Sequence of chain 1.E:
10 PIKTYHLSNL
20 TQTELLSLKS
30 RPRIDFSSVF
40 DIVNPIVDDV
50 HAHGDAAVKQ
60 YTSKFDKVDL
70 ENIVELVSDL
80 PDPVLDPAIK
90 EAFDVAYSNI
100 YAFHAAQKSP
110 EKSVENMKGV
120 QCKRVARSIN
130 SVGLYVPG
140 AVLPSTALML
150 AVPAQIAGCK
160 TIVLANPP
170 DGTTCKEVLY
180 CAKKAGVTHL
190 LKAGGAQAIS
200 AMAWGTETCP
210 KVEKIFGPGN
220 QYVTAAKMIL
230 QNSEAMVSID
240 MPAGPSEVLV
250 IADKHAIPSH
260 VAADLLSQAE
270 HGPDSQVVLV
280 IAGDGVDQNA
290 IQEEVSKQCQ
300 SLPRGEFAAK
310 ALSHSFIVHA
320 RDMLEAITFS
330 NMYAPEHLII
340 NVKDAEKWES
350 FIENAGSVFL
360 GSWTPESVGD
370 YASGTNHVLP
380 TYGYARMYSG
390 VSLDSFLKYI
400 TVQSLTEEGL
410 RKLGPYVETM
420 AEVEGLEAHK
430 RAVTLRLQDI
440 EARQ

Binding-site contacts:
Ligand atom O contacts residue HIS336 of chain 1.E at 3.1 Å.
Ligand atom N contacts residue SER245 of chain 1.E at 3.8 Å.
Ligand atom ND1 contacts residue HIS270 of chain 1.E at 3.1 Å (h-bond).
Ligand atom ND1 contacts residue ASP369 of chain 1.E at 2.9 Å (salt-bridge).
Ligand atom CB contacts residue HIS376 of chain 1.E at 3.4 Å.
Ligand atom O contacts residue HIS376 of chain 1.E at 2.6 Å (h-bond).
Ligand atom NE2 contacts residue GLU423 of chain 1.F at 2.8 Å (salt-bridge).
Ligand atom NE2 contacts residue SER144 of chain 1.E at 3.5 Å (h-bond).
Ligand atom CE1 contacts residue LEU425 of chain 1.F at 3.7 Å (hydrophobic).
Ligand atom N contacts residue ZN1 of chain 1.O at 2.1 Å.
Ligand atom N contacts residue GLU365 of chain 1.E at 3.4 Å (salt-bridge).
Ligand atom CE1 contacts residue TYR370 of chain 1.E at 3.4 Å (hydrophobic).
Ligand atom CG contacts residue ZN1 of chain 1.O at 3.0 Å.
Ligand atom CD2 contacts residue SER144 of chain 1.E at 3.3 Å.
Ligand atom CG contacts residue HIS376 of chain 1.E at 3.9 Å.
Ligand atom C contacts residue GLU335 of chain 1.E at 3.5 Å.
Ligand atom CE1 contacts residue GLU423 of chain 1.F at 3.7 Å.
Ligand atom CE1 contacts residue HIS428 of chain 1.F at 3.1 Å.
Ligand atom CA contacts residue SER245 of chain 1.E at 3.8 Å.
Ligand atom NE2 contacts residue TYR370 of chain 1.E at 3.3 Å (h-bond).
Ligand atom CE1 contacts residue ASP369 of chain 1.E at 3.7 Å.
Ligand atom CB contacts residue ASP369 of chain 1.E at 3.9 Å.
Ligand atom CG contacts residue HIS270 of chain 1.E at 3.6 Å.
Ligand atom CA contacts residue ZN1 of chain 1.O at 3.1 Å.
Ligand atom CB contacts residue ZN1 of chain 1.O at 3.5 Å.
Ligand atom O contacts residue GLU335 of chain 1.E at 3.1 Å (salt-bridge).
Ligand atom ND1 contacts residue HIS428 of chain 1.F at 3.0 Å (h-bond).
Ligand atom N contacts residue ASP369 of chain 1.E at 3.1 Å (salt-bridge).
Ligand atom ND1 contacts residue ZN1 of chain 1.O at 2.1 Å.
Ligand atom CA contacts residue HIS270 of chain 1.E at 3.4 Å.
Ligand atom C contacts residue SER245 of chain 1.E at 3.7 Å.
Ligand atom C contacts residue HIS376 of chain 1.E at 3.5 Å.
Ligand atom CD2 contacts residue GLU423 of chain 1.F at 3.8 Å.
Ligand atom CE1 contacts residue HIS270 of chain 1.E at 3.6 Å.
Ligand atom CG contacts residue ASP369 of chain 1.E at 3.7 Å.
Ligand atom NE2 contacts residue LEU425 of chain 1.F at 3.8 Å.
Ligand atom N contacts residue HIS270 of chain 1.E at 3.0 Å (h-bond).
Ligand atom N contacts residue GLN267 of chain 1.E at 2.8 Å (h-bond).
Ligand atom CD2 contacts residue HIS376 of chain 1.E at 3.5 Å.
Ligand atom CE1 contacts residue ZN1 of chain 1.O at 3.1 Å.

A protein and the small-molecule ligand that binds it are described below.
Small molecule (SMILES): N[C@H](CO)Cc1c[nH]c[nH+]1

Sequence of chain 1.F:
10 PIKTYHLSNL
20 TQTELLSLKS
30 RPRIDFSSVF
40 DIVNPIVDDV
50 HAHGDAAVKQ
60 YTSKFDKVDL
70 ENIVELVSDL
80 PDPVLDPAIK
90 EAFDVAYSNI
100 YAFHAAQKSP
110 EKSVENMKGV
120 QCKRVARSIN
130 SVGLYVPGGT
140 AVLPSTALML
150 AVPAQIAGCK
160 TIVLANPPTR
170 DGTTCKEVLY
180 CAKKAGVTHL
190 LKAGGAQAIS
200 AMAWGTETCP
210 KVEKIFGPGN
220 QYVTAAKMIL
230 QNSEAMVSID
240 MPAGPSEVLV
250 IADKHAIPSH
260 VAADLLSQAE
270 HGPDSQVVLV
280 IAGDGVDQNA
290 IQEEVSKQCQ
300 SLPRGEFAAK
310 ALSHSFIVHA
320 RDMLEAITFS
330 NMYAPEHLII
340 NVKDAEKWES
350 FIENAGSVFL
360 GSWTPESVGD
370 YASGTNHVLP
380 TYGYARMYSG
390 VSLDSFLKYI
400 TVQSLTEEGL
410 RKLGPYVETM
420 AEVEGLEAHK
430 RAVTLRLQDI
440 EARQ